This small molecule binds to this protein.
Small molecule (SMILES): C=CCn1c(=O)n([C@@H]2O[C@H](CO)[C@@H](O)[C@H]2O)c2nc(N)[nH]c(=O)c21

Sequence of chain 1.B:
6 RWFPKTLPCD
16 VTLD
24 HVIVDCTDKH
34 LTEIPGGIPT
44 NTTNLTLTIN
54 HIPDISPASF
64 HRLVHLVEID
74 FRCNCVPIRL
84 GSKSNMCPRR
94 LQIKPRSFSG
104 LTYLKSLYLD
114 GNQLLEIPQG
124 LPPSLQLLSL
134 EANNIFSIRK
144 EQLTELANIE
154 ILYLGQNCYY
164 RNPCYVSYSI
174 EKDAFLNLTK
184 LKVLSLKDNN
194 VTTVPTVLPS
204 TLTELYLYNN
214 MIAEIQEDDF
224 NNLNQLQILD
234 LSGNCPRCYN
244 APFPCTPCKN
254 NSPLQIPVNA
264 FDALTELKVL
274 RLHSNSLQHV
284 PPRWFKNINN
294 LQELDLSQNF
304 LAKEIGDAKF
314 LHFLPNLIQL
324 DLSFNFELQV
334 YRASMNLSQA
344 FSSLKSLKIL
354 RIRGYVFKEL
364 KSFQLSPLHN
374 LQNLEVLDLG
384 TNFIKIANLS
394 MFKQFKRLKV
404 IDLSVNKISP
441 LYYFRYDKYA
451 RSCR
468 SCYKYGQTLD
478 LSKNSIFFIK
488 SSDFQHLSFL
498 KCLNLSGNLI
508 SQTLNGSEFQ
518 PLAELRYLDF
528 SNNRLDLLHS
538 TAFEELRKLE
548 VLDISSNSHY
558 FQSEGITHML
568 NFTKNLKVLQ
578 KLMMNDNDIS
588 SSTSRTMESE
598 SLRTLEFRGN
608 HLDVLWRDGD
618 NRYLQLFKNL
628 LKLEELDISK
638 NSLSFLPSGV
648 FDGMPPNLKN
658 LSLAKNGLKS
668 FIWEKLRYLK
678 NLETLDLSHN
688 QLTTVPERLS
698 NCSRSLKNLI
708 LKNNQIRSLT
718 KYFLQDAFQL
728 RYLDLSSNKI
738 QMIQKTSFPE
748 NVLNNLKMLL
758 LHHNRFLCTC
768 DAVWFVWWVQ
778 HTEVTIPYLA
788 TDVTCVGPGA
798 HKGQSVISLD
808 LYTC

Binding-site contacts:
Ligand atom O4 contacts residue PHE386 of chain 1.B at 3.7 Å.
Ligand atom C contacts residue GLY562 of chain 1.A at 3.5 Å.
Ligand atom C11 contacts residue TYR334 of chain 1.B at 3.3 Å (hydrophobic).
Ligand atom C7 contacts residue THR510 of chain 1.A at 3.6 Å.
Ligand atom N2 contacts residue LEU535 of chain 1.A at 3.9 Å.
Ligand atom C12 contacts residue LEU535 of chain 1.A at 3.7 Å (hydrophobic).
Ligand atom C8 contacts residue ASP533 of chain 1.A at 3.7 Å.
Ligand atom O4 contacts residue LYS410 of chain 1.B at 3.4 Å (salt-bridge).
Ligand atom O2 contacts residue LEU535 of chain 1.A at 3.5 Å.
Ligand atom C3 contacts residue LEU535 of chain 1.A at 3.8 Å (hydrophobic).
Ligand atom N3 contacts residue THR564 of chain 1.A at 3.5 Å (h-bond).
Ligand atom N3 contacts residue PHE386 of chain 1.B at 3.7 Å.
Ligand atom C contacts residue THR564 of chain 1.A at 3.5 Å.
Ligand atom C6 contacts residue LEU535 of chain 1.A at 3.6 Å (hydrophobic).
Ligand atom O5 contacts residue TYR334 of chain 1.B at 3.5 Å.
Ligand atom O1 contacts residue GLN332 of chain 1.B at 3.7 Å.
Ligand atom O5 contacts residue VAL359 of chain 1.B at 3.6 Å.
Ligand atom O1 contacts residue PHE329 of chain 1.B at 3.4 Å.
Ligand atom C7 contacts residue PHE386 of chain 1.B at 3.3 Å (hydrophobic).
Ligand atom O3 contacts residue PHE386 of chain 1.B at 3.8 Å.
Ligand atom O contacts residue PHE386 of chain 1.B at 3.8 Å.
Ligand atom C8 contacts residue LEU535 of chain 1.A at 3.7 Å (hydrophobic).
Ligand atom C9 contacts residue LEU535 of chain 1.A at 3.5 Å (hydrophobic).
Ligand atom N4 contacts residue LEU535 of chain 1.A at 3.5 Å.
Ligand atom C6 contacts residue PHE386 of chain 1.B at 3.5 Å (hydrophobic).
Ligand atom C9 contacts residue PHE386 of chain 1.B at 3.8 Å (hydrophobic).
Ligand atom C8 contacts residue PHE386 of chain 1.B at 3.2 Å (hydrophobic).
Ligand atom O4 contacts residue THR510 of chain 1.A at 3.3 Å.
Ligand atom O3 contacts residue VAL359 of chain 1.B at 3.8 Å.
Ligand atom C2 contacts residue THR564 of chain 1.A at 3.8 Å.
Ligand atom O contacts residue THR564 of chain 1.A at 3.2 Å (h-bond).
Ligand atom N3 contacts residue ASP533 of chain 1.A at 3.1 Å (salt-bridge).
Ligand atom N3 contacts residue ILE563 of chain 1.A at 3.2 Å.
Ligand atom C1 contacts residue PHE329 of chain 1.B at 3.7 Å (hydrophobic).
Ligand atom N2 contacts residue PHE386 of chain 1.B at 3.2 Å.
Ligand atom C10 contacts residue TYR334 of chain 1.B at 3.4 Å (hydrophobic).
Ligand atom C7 contacts residue LEU535 of chain 1.A at 3.8 Å (hydrophobic).
Ligand atom N2 contacts residue THR510 of chain 1.A at 3.5 Å.
Ligand atom N4 contacts residue PHE386 of chain 1.B at 3.5 Å.
Ligand atom N2 contacts residue ASP533 of chain 1.A at 3.0 Å (salt-bridge).

Sequence of chain 1.A:
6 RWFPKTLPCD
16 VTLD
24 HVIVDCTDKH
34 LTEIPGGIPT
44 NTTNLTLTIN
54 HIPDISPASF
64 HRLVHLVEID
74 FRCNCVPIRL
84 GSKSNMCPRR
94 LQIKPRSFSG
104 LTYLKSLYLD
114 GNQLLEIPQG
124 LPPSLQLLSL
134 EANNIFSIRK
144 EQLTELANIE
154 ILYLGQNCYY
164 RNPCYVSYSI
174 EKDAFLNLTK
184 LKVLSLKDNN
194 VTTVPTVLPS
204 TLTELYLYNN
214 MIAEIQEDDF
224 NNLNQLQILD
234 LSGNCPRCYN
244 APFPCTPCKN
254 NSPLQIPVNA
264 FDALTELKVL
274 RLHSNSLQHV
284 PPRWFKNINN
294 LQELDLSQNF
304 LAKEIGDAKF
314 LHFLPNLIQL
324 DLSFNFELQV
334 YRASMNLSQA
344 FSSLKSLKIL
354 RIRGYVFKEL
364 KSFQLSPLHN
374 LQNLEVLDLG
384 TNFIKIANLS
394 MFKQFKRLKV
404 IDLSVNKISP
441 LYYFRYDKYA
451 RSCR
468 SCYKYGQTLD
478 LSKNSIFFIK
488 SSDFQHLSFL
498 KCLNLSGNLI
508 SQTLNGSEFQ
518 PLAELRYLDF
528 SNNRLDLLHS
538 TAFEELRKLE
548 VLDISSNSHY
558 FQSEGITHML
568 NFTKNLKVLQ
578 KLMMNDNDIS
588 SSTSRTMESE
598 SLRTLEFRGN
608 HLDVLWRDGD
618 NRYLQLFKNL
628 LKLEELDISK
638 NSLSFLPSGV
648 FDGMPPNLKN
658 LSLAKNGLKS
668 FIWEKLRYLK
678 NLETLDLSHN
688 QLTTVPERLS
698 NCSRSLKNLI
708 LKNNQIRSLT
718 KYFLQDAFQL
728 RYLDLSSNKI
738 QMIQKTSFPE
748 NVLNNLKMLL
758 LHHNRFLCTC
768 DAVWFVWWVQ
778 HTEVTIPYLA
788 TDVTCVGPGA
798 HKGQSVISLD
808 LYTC